A protein and the small-molecule ligand that binds it are described below.
Small molecule (SMILES): CC(=O)N[C@@H]1[C@@H](O[C@H](C)C(=O)O)[C@H](O)[C@@H](CO)O[C@H]1O

Sequence of chain 1.K:
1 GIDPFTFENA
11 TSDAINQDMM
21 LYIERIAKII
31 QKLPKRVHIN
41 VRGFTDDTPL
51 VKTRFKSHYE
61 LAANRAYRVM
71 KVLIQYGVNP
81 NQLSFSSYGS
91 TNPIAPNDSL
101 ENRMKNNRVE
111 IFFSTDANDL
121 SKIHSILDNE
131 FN

Binding-site contacts:
Ligand atom C1 contacts residue SER90 of chain 1.K at 3.6 Å.
Ligand atom C3 contacts residue HIS58 of chain 1.K at 3.1 Å.
Ligand atom O10 contacts residue HIS58 of chain 1.K at 4.5 Å.
Ligand atom O3 contacts residue HIS58 of chain 1.K at 4.2 Å.
Ligand atom O7 contacts residue GLY89 of chain 1.K at 3.4 Å.
Ligand atom C7 contacts residue TYR59 of chain 1.K at 4.4 Å (hydrophobic).
Ligand atom C1 contacts residue ASP47 of chain 1.K at 4.4 Å.
Ligand atom C9 contacts residue SER57 of chain 1.K at 3.5 Å.
Ligand atom O7 contacts residue TYR59 of chain 1.K at 4.0 Å.
Ligand atom C10 contacts residue SER57 of chain 1.K at 2.5 Å.
Ligand atom C10 contacts residue HIS58 of chain 1.K at 3.4 Å.
Ligand atom O1 contacts residue SER90 of chain 1.K at 2.9 Å (h-bond).
Ligand atom C2 contacts residue HIS58 of chain 1.K at 3.4 Å.
Ligand atom N2 contacts residue SER90 of chain 1.K at 2.8 Å (h-bond).
Ligand atom C11 contacts residue SER57 of chain 1.K at 3.9 Å.
Ligand atom O1 contacts residue ASP47 of chain 1.K at 3.8 Å.
Ligand atom C2 contacts residue SER90 of chain 1.K at 3.6 Å.
Ligand atom C9 contacts residue HIS58 of chain 1.K at 3.6 Å.
Ligand atom O7 contacts residue TYR88 of chain 1.K at 4.3 Å.
Ligand atom C7 contacts residue SER90 of chain 1.K at 3.1 Å.
Ligand atom O7 contacts residue SER90 of chain 1.K at 2.7 Å (h-bond).
Ligand atom O10 contacts residue SER57 of chain 1.K at 2.7 Å (h-bond).
Ligand atom C8 contacts residue TYR59 of chain 1.K at 4.0 Å (hydrophobic).
Ligand atom C4 contacts residue HIS58 of chain 1.K at 3.7 Å.
Ligand atom O11 contacts residue SER57 of chain 1.K at 2.4 Å (h-bond).
Ligand atom O5 contacts residue HIS58 of chain 1.K at 4.2 Å.
Ligand atom C7 contacts residue HIS58 of chain 1.K at 4.1 Å.
Ligand atom C5 contacts residue HIS58 of chain 1.K at 3.8 Å.
Ligand atom C10 contacts residue TYR59 of chain 1.K at 3.6 Å (hydrophobic).
Ligand atom O10 contacts residue TYR59 of chain 1.K at 3.2 Å.
Ligand atom C8 contacts residue SER90 of chain 1.K at 4.2 Å.
Ligand atom O7 contacts residue HIS58 of chain 1.K at 4.0 Å.
Ligand atom O7 contacts residue THR91 of chain 1.K at 4.2 Å.
Ligand atom O1 contacts residue HIS58 of chain 1.K at 4.4 Å.
Ligand atom C11 contacts residue LYS56 of chain 1.K at 4.4 Å.
Ligand atom C1 contacts residue HIS58 of chain 1.K at 3.4 Å.
Ligand atom N2 contacts residue HIS58 of chain 1.K at 3.3 Å (h-bond).
Ligand atom O11 contacts residue TYR59 of chain 1.K at 2.6 Å (h-bond).
Ligand atom O11 contacts residue HIS58 of chain 1.K at 2.6 Å (h-bond).
Ligand atom O4 contacts residue HIS58 of chain 1.K at 3.9 Å.